Sequence of chain 1.A:
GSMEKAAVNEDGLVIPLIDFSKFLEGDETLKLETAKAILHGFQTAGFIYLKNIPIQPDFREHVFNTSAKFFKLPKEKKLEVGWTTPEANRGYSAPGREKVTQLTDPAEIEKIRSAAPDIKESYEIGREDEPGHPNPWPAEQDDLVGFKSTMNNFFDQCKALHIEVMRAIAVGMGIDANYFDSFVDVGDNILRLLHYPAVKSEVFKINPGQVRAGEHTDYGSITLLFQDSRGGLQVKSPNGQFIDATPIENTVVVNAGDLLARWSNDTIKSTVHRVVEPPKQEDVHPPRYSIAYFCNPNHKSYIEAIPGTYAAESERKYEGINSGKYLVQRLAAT

Binding-site contacts:
Ligand atom O4 contacts residue ASP218 of chain 1.A at 3.3 Å.
Ligand atom N1 contacts residue ASN89 of chain 1.A at 4.4 Å.
Ligand atom C2 contacts residue ASN89 of chain 1.A at 4.0 Å.
Ligand atom O3 contacts residue NI1 of chain 1.E at 4.2 Å.
Ligand atom CM5 contacts residue THR217 of chain 1.A at 4.4 Å.
Ligand atom O2 contacts residue TYR219 of chain 1.A at 4.4 Å.
Ligand atom C6 contacts residue PHE294 of chain 1.A at 3.8 Å (hydrophobic).
Ligand atom O2 contacts residue LEU331 of chain 1.A at 3.9 Å.
Ligand atom N1 contacts residue GLU124 of chain 1.A at 4.2 Å.
Ligand atom N1 contacts residue LEU331 of chain 1.A at 3.9 Å.
Ligand atom C4 contacts residue TYR219 of chain 1.A at 3.3 Å (hydrophobic).
Ligand atom CM5 contacts residue PHE294 of chain 1.A at 4.0 Å (hydrophobic).
Ligand atom N1 contacts residue PHE294 of chain 1.A at 3.7 Å.
Ligand atom O3 contacts residue HIS216 of chain 1.A at 3.6 Å.
Ligand atom O3 contacts residue PHE294 of chain 1.A at 3.7 Å.
Ligand atom O3 contacts residue ASP218 of chain 1.A at 3.7 Å.
Ligand atom CM5 contacts residue ASP218 of chain 1.A at 3.7 Å.
Ligand atom N3 contacts residue TYR219 of chain 1.A at 3.4 Å.
Ligand atom O4 contacts residue PHE294 of chain 1.A at 3.6 Å.
Ligand atom N1 contacts residue ARG192 of chain 1.A at 3.9 Å.
Ligand atom O2 contacts residue ILE190 of chain 1.A at 4.4 Å.
Ligand atom O2 contacts residue ASN89 of chain 1.A at 2.9 Å (h-bond).
Ligand atom O3 contacts residue AKG1 of chain 1.F at 3.0 Å (h-bond).
Ligand atom O3 contacts residue ARG192 of chain 1.A at 3.5 Å (salt-bridge).
Ligand atom O2 contacts residue PHE294 of chain 1.A at 3.8 Å.
Ligand atom C2 contacts residue TYR219 of chain 1.A at 3.8 Å (hydrophobic).
Ligand atom C4 contacts residue ASP218 of chain 1.A at 4.4 Å.
Ligand atom C6 contacts residue ARG192 of chain 1.A at 3.6 Å.
Ligand atom N1 contacts residue TYR219 of chain 1.A at 3.8 Å.
Ligand atom CM5 contacts residue AKG1 of chain 1.F at 3.9 Å.
Ligand atom O4 contacts residue TYR219 of chain 1.A at 2.8 Å (h-bond).
Ligand atom CM5 contacts residue HIS216 of chain 1.A at 4.0 Å.
Ligand atom C6 contacts residue TYR219 of chain 1.A at 3.6 Å (hydrophobic).
Ligand atom C5 contacts residue TYR219 of chain 1.A at 3.5 Å (hydrophobic).
Ligand atom C2 contacts residue LEU331 of chain 1.A at 4.1 Å (hydrophobic).
Ligand atom C5 contacts residue PHE294 of chain 1.A at 3.6 Å (hydrophobic).
Ligand atom C2 contacts residue PHE294 of chain 1.A at 3.5 Å (hydrophobic).
Ligand atom C4 contacts residue PHE294 of chain 1.A at 3.6 Å (hydrophobic).
Ligand atom CM5 contacts residue TYR219 of chain 1.A at 3.9 Å (hydrophobic).
Ligand atom N3 contacts residue PHE294 of chain 1.A at 3.5 Å.

A small-molecule ligand and the protein it binds are described below.
Small molecule (SMILES): O=Cc1c[nH]c(=O)[nH]c1=O